This small molecule binds to this protein.
Small molecule (SMILES): C[C@H](CCC(=O)NCCC[N+](C)(C)CC(O)CS(=O)(=O)O)[C@H]1CC[C@H]2[C@@H]3[C@H](O)C[C@@H]4C[C@H](O)CC[C@]4(C)[C@H]3C[C@H](O)[C@]12C

Binding-site contacts:
Ligand atom C27 contacts residue VAL97 of chain 1.A at 4.1 Å (hydrophobic).
Ligand atom C4 contacts residue GLN98 of chain 1.A at 3.5 Å.
Ligand atom N1 contacts residue GLN98 of chain 1.A at 4.1 Å.
Ligand atom N2 contacts residue VAL97 of chain 1.A at 4.2 Å.
Ligand atom O4 contacts residue PHE99 of chain 1.A at 3.9 Å.
Ligand atom N2 contacts residue GLN98 of chain 1.A at 4.1 Å.
Ligand atom C4 contacts residue PHE99 of chain 1.A at 3.9 Å (hydrophobic).
Ligand atom C12 contacts residue MET324 of chain 1.A at 3.5 Å (hydrophobic).
Ligand atom C10 contacts residue PHE99 of chain 1.A at 4.2 Å (hydrophobic).
Ligand atom C30 contacts residue GLY100 of chain 1.A at 3.6 Å.
Ligand atom C1 contacts residue PHE99 of chain 1.A at 3.8 Å (hydrophobic).
Ligand atom C3 contacts residue GLN98 of chain 1.A at 4.4 Å.
Ligand atom C30 contacts residue GLN98 of chain 1.A at 3.3 Å.
Ligand atom C26 contacts residue GLN98 of chain 1.A at 3.3 Å.
Ligand atom C25 contacts residue GLN98 of chain 1.A at 3.5 Å.
Ligand atom C13 contacts residue MET324 of chain 1.A at 3.8 Å (hydrophobic).
Ligand atom C1 contacts residue MET324 of chain 1.A at 3.7 Å (hydrophobic).
Ligand atom C29 contacts residue VAL97 of chain 1.A at 4.0 Å (hydrophobic).
Ligand atom O2 contacts residue MET324 of chain 1.A at 4.4 Å.
Ligand atom C30 contacts residue VAL97 of chain 1.A at 3.7 Å (hydrophobic).
Ligand atom C12 contacts residue PHE99 of chain 1.A at 3.5 Å (hydrophobic).
Ligand atom O4 contacts residue GLN98 of chain 1.A at 2.7 Å (h-bond).
Ligand atom C30 contacts residue PHE99 of chain 1.A at 4.3 Å (hydrophobic).
Ligand atom C3 contacts residue PHE99 of chain 1.A at 3.8 Å (hydrophobic).
Ligand atom C11 contacts residue PRO321 of chain 1.A at 4.2 Å (hydrophobic).
Ligand atom C27 contacts residue GLN98 of chain 1.A at 3.6 Å.
Ligand atom O1 contacts residue GLN98 of chain 1.A at 3.9 Å.
Ligand atom C21 contacts residue GLN98 of chain 1.A at 3.8 Å.

Sequence of chain 1.A:
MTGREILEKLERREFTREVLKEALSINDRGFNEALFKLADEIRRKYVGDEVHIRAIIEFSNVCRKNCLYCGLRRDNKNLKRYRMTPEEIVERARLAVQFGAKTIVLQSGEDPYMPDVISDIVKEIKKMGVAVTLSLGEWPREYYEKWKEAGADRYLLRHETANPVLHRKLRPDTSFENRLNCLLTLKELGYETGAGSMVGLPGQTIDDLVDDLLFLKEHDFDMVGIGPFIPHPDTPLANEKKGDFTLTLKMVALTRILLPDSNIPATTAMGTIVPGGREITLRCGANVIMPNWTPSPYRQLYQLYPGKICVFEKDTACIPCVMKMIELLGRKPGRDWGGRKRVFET